Binding-site contacts:
Ligand atom C2 contacts residue ASN58 of chain 1.C at 2.5 Å.
Ligand atom C7 contacts residue ASN58 of chain 1.C at 3.8 Å.
Ligand atom O5 contacts residue ASN58 of chain 1.C at 2.3 Å (h-bond).
Ligand atom C5 contacts residue ASN58 of chain 1.C at 3.6 Å.
Ligand atom C5 contacts residue TYR25 of chain 1.C at 3.7 Å (hydrophobic).
Ligand atom N2 contacts residue ASN58 of chain 1.C at 3.0 Å (h-bond).
Ligand atom O5 contacts residue TYR25 of chain 1.C at 3.9 Å.
Ligand atom O6 contacts residue TYR25 of chain 1.C at 3.9 Å.
Ligand atom O7 contacts residue ASN58 of chain 1.C at 4.1 Å.
Ligand atom C6 contacts residue TYR25 of chain 1.C at 3.8 Å (hydrophobic).
Ligand atom C8 contacts residue ASN58 of chain 1.C at 4.1 Å.
Ligand atom C1 contacts residue ASN58 of chain 1.C at 1.4 Å.
Ligand atom C4 contacts residue ASN58 of chain 1.C at 4.2 Å.
Ligand atom C3 contacts residue ASN58 of chain 1.C at 3.8 Å.
Ligand atom C1 contacts residue TYR25 of chain 1.C at 3.7 Å (hydrophobic).
Ligand atom O6 contacts residue ASN58 of chain 1.C at 4.5 Å.

Sequence of chain 1.C:
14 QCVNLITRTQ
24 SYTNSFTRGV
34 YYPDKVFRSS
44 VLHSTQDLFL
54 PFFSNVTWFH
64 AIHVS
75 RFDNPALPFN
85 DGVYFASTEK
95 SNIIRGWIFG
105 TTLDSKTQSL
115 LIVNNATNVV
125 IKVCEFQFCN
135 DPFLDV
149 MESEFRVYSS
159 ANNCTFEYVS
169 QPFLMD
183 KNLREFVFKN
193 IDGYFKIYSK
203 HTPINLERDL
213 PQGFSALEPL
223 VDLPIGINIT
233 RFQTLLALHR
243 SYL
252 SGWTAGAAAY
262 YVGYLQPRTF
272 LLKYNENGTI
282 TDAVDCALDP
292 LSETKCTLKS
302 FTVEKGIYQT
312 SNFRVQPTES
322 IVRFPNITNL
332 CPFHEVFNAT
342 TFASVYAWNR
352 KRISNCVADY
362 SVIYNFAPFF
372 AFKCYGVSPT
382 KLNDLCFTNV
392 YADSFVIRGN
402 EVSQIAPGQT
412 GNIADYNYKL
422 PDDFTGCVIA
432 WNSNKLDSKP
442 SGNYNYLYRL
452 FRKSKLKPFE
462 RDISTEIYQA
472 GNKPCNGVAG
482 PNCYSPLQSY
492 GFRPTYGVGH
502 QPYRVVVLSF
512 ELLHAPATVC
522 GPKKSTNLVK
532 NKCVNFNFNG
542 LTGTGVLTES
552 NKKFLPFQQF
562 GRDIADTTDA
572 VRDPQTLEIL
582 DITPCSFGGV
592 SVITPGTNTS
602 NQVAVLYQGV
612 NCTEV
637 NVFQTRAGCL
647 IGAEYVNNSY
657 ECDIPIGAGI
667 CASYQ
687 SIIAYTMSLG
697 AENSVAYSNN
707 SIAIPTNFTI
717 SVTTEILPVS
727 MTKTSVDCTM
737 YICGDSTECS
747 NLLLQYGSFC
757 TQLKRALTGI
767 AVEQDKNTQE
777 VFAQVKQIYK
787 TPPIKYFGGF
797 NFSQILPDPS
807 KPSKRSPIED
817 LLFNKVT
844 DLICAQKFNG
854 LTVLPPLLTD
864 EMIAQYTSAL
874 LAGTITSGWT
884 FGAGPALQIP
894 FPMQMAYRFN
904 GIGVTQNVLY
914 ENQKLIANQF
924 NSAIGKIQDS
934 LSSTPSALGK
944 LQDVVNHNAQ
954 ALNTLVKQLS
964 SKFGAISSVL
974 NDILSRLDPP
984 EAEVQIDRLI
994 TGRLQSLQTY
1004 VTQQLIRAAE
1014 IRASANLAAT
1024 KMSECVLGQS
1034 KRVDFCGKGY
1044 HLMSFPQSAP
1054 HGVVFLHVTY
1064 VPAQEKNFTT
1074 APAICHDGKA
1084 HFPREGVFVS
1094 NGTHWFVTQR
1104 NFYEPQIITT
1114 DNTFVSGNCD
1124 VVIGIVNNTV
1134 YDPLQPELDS

The small molecule below binds the protein below.
Small molecule (SMILES): CC(=O)N[C@@H]1[C@@H](O)[C@H](O)[C@@H](CO)O[C@H]1O